The small molecule below binds the protein below.
Small molecule (SMILES): C[C@H](CCC(=O)O)[C@H]1CC[C@H]2[C@@H]3[C@H](O)C[C@@H]4C[C@H](O)CC[C@]4(C)[C@H]3C[C@H](O)[C@]12C

Sequence of chain 1.G:
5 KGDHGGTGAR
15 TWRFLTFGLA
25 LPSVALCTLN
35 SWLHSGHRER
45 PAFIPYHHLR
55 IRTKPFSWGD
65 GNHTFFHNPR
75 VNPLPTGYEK

Sequence of chain 1.N:
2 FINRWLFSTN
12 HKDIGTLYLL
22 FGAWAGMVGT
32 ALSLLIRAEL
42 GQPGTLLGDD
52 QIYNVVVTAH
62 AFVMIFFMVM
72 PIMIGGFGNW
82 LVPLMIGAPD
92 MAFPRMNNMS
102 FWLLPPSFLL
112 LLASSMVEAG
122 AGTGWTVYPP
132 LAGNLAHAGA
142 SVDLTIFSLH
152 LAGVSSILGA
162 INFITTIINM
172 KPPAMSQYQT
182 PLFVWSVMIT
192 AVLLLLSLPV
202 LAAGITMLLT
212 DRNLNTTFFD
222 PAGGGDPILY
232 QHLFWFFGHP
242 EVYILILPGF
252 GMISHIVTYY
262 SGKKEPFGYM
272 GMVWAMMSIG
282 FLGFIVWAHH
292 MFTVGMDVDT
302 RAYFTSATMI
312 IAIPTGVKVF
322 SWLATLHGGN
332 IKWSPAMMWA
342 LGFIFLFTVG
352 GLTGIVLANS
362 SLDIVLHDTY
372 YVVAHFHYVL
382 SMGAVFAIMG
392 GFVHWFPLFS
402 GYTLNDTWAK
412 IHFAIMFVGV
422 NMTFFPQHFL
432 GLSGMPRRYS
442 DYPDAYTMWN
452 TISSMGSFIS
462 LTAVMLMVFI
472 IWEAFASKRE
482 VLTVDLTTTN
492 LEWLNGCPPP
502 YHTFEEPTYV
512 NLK

Binding-site contacts:
Ligand atom C12 contacts residue PHE21 of chain 1.G at 3.8 Å (hydrophobic).
Ligand atom C1 contacts residue PEK1 of chain 1.CB at 3.7 Å.
Ligand atom C22 contacts residue MET271 of chain 1.N at 3.8 Å (hydrophobic).
Ligand atom C6 contacts residue TRP275 of chain 1.N at 3.8 Å (hydrophobic).
Ligand atom O26 contacts residue ARG14 of chain 1.G at 2.8 Å (salt-bridge).
Ligand atom O25 contacts residue ARG14 of chain 1.G at 2.9 Å (salt-bridge).
Ligand atom C15 contacts residue MET271 of chain 1.N at 3.9 Å (hydrophobic).
Ligand atom C24 contacts residue ARG14 of chain 1.G at 3.6 Å.
Ligand atom C19 contacts residue PHE21 of chain 1.G at 3.9 Å (hydrophobic).
Ligand atom C6 contacts residue THR66 of chain 1.O at 3.8 Å.
Ligand atom C21 contacts residue PHE21 of chain 1.G at 4.1 Å (hydrophobic).
Ligand atom C15 contacts residue TRP275 of chain 1.N at 3.9 Å (hydrophobic).
Ligand atom C18 contacts residue TRP275 of chain 1.N at 3.9 Å (hydrophobic).
Ligand atom O26 contacts residue ARG17 of chain 1.G at 3.0 Å (salt-bridge).
Ligand atom C3 contacts residue THR66 of chain 1.O at 3.7 Å.
Ligand atom C15 contacts residue GLY272 of chain 1.N at 3.9 Å.
Ligand atom C20 contacts residue PHE18 of chain 1.G at 3.9 Å (hydrophobic).
Ligand atom C22 contacts residue PHE18 of chain 1.G at 4.1 Å (hydrophobic).
Ligand atom O7 contacts residue GLU62 of chain 1.O at 2.9 Å (salt-bridge).
Ligand atom O12 contacts residue PEK1 of chain 1.CB at 3.9 Å.
Ligand atom C11 contacts residue PHE21 of chain 1.G at 3.6 Å (hydrophobic).
Ligand atom C19 contacts residue TRP275 of chain 1.N at 3.9 Å (hydrophobic).
Ligand atom C24 contacts residue MET271 of chain 1.N at 3.7 Å (hydrophobic).
Ligand atom C7 contacts residue GLU62 of chain 1.O at 3.6 Å.
Ligand atom C4 contacts residue GLU62 of chain 1.O at 3.9 Å.
Ligand atom C7 contacts residue TRP275 of chain 1.N at 4.0 Å (hydrophobic).
Ligand atom O25 contacts residue MET271 of chain 1.N at 3.4 Å.
Ligand atom C2 contacts residue PEK1 of chain 1.CB at 3.9 Å.
Ligand atom C4 contacts residue THR66 of chain 1.O at 3.8 Å.
Ligand atom C18 contacts residue GLY22 of chain 1.G at 3.6 Å.
Ligand atom O3 contacts residue GLU62 of chain 1.O at 3.8 Å.
Ligand atom C3 contacts residue THR63 of chain 1.O at 4.1 Å.
Ligand atom C18 contacts residue PHE18 of chain 1.G at 3.9 Å (hydrophobic).
Ligand atom O26 contacts residue MET271 of chain 1.N at 3.9 Å.
Ligand atom C5 contacts residue THR66 of chain 1.O at 3.8 Å.
Ligand atom O3 contacts residue THR63 of chain 1.O at 2.9 Å (h-bond).
Ligand atom C24 contacts residue ARG17 of chain 1.G at 3.6 Å.
Ligand atom C16 contacts residue MET271 of chain 1.N at 3.7 Å (hydrophobic).
Ligand atom C21 contacts residue PHE18 of chain 1.G at 3.9 Å (hydrophobic).
Ligand atom C23 contacts residue ARG17 of chain 1.G at 3.9 Å.

Sequence of chain 1.O:
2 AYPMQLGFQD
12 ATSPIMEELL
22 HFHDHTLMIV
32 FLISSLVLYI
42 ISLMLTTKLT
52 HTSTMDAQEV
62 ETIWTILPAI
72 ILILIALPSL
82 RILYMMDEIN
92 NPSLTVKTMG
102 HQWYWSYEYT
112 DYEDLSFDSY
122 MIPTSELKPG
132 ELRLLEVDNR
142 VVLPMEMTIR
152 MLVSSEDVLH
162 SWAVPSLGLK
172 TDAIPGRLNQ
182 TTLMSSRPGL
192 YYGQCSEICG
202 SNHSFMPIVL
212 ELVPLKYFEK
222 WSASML